The protein below binds the small molecule below.
Small molecule (SMILES): CC(=O)OCC1=C(C(=O)O)N2C(=O)[C@@H](NC(=O)Cc3cccs3)[C@H]2SC1

Binding-site contacts:
Ligand atom C7 contacts residue TYR70 of chain 2.A at 3.8 Å (hydrophobic).
Ligand atom O20 contacts residue SER118 of chain 2.A at 3.5 Å (h-bond).
Ligand atom O22 contacts residue MET83 of chain 2.A at 3.0 Å (h-bond).
Ligand atom O22 contacts residue CYS31 of chain 2.A at 3.6 Å.
Ligand atom S1 contacts residue PRO33 of chain 2.A at 3.8 Å.
Ligand atom C23 contacts residue LEU80 of chain 2.A at 3.7 Å (hydrophobic).
Ligand atom C4 contacts residue PRO33 of chain 2.A at 3.7 Å (hydrophobic).
Ligand atom C3' contacts residue CYS31 of chain 2.A at 3.5 Å (hydrophobic).
Ligand atom O4B contacts residue CYS31 of chain 2.A at 3.7 Å.
Ligand atom O4A contacts residue CYS31 of chain 2.A at 3.5 Å (h-bond).
Ligand atom O4B contacts residue TYR32 of chain 2.A at 3.6 Å.
Ligand atom C17 contacts residue ARG143 of chain 2.A at 3.8 Å.
Ligand atom C8 contacts residue TYR70 of chain 2.A at 3.7 Å (hydrophobic).
Ligand atom S19 contacts residue PRO33 of chain 2.A at 3.8 Å.
Ligand atom O4A contacts residue ARG51 of chain 2.A at 2.8 Å (salt-bridge).
Ligand atom O4B contacts residue ARG51 of chain 2.A at 2.9 Å (salt-bridge).
Ligand atom C3' contacts residue TYR30 of chain 2.A at 3.3 Å (hydrophobic).
Ligand atom O20 contacts residue TYR30 of chain 2.A at 3.8 Å.
Ligand atom C16 contacts residue SO41 of chain 2.D at 2.8 Å.
Ligand atom O12 contacts residue LEU153 of chain 2.A at 3.8 Å.
Ligand atom C3 contacts residue PRO33 of chain 2.A at 3.8 Å (hydrophobic).
Ligand atom O4B contacts residue PRO33 of chain 2.A at 3.4 Å.
Ligand atom C17 contacts residue HIS144 of chain 2.A at 3.9 Å.
Ligand atom S19 contacts residue ARG143 of chain 2.A at 3.7 Å.
Ligand atom C2 contacts residue SER118 of chain 2.A at 3.5 Å.
Ligand atom C4' contacts residue ARG51 of chain 2.A at 3.5 Å.
Ligand atom C17 contacts residue SO41 of chain 2.D at 3.4 Å.
Ligand atom O12 contacts residue ARG143 of chain 2.A at 3.3 Å (salt-bridge).
Ligand atom O22 contacts residue ASN82 of chain 2.A at 3.4 Å (h-bond).
Ligand atom C6 contacts residue TYR70 of chain 2.A at 3.6 Å (hydrophobic).
Ligand atom C4' contacts residue CYS31 of chain 2.A at 3.6 Å (hydrophobic).
Ligand atom O9 contacts residue ARG51 of chain 2.A at 3.6 Å.
Ligand atom C15 contacts residue SO41 of chain 2.D at 3.5 Å.
Ligand atom O4A contacts residue GLY81 of chain 2.A at 3.0 Å.
Ligand atom O9 contacts residue TYR70 of chain 2.A at 3.5 Å.
Ligand atom S19 contacts residue PHE120 of chain 2.A at 3.7 Å.
Ligand atom C4' contacts residue PRO33 of chain 2.A at 3.9 Å (hydrophobic).
Ligand atom C23 contacts residue TYR130 of chain 2.A at 3.8 Å (hydrophobic).
Ligand atom O4A contacts residue ASN82 of chain 2.A at 2.8 Å (h-bond).
Ligand atom N5 contacts residue TYR70 of chain 2.A at 3.7 Å.

Sequence of chain 2.A:
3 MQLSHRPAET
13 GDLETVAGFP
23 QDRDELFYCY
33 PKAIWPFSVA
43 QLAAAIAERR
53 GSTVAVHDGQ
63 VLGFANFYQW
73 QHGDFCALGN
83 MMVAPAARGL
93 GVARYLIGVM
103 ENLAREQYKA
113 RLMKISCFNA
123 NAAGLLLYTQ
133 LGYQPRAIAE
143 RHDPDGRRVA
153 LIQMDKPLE